Binding-site contacts:
Ligand atom O contacts residue GLY299 of chain 1.A at 3.3 Å (h-bond).
Ligand atom OXT contacts residue LEU296 of chain 1.A at 3.7 Å.
Ligand atom CA contacts residue GLY283 of chain 1.A at 4.2 Å.
Ligand atom N contacts residue ALA287 of chain 1.A at 4.0 Å.
Ligand atom C contacts residue ALA284 of chain 1.A at 3.8 Å (hydrophobic).
Ligand atom C contacts residue LEU296 of chain 1.A at 4.1 Å (hydrophobic).
Ligand atom CB contacts residue GLY283 of chain 1.A at 3.3 Å.
Ligand atom CD contacts residue LYS298 of chain 1.A at 4.2 Å.
Ligand atom OXT contacts residue ALA287 of chain 1.A at 4.2 Å.
Ligand atom CD contacts residue ASP281 of chain 1.A at 3.5 Å.
Ligand atom OXT contacts residue SER294 of chain 1.A at 3.8 Å.
Ligand atom OE2 contacts residue LYS298 of chain 1.A at 3.6 Å.
Ligand atom O contacts residue ALA284 of chain 1.A at 3.4 Å.
Ligand atom CG contacts residue LYS298 of chain 1.A at 4.1 Å.
Ligand atom CG contacts residue GLY299 of chain 1.A at 3.8 Å.
Ligand atom O contacts residue LEU296 of chain 1.A at 3.3 Å (h-bond).
Ligand atom CG contacts residue ASP281 of chain 1.A at 3.4 Å.
Ligand atom CB contacts residue ALA284 of chain 1.A at 3.2 Å (hydrophobic).
Ligand atom CG contacts residue ALA284 of chain 1.A at 4.2 Å (hydrophobic).
Ligand atom N contacts residue ALA284 of chain 1.A at 4.3 Å.
Ligand atom OXT contacts residue ALA284 of chain 1.A at 4.2 Å.
Ligand atom OE1 contacts residue GLY283 of chain 1.A at 3.9 Å.
Ligand atom CA contacts residue ALA284 of chain 1.A at 4.1 Å (hydrophobic).
Ligand atom N contacts residue GLY283 of chain 1.A at 3.5 Å (h-bond).
Ligand atom O contacts residue LEU295 of chain 1.A at 4.2 Å.
Ligand atom O contacts residue LYS298 of chain 1.A at 4.2 Å.
Ligand atom OE1 contacts residue ASP281 of chain 1.A at 4.0 Å.
Ligand atom OE2 contacts residue ASP281 of chain 1.A at 3.8 Å.
Ligand atom CB contacts residue GLY299 of chain 1.A at 4.4 Å.
Ligand atom C contacts residue GLY299 of chain 1.A at 4.5 Å.
Ligand atom CG contacts residue GLY283 of chain 1.A at 4.4 Å.
Ligand atom CB contacts residue ASP281 of chain 1.A at 4.3 Å.

This small molecule binds to this protein.
Small molecule (SMILES): N[C@@H](CCC(=O)O)C(=O)O

Sequence of chain 1.A:
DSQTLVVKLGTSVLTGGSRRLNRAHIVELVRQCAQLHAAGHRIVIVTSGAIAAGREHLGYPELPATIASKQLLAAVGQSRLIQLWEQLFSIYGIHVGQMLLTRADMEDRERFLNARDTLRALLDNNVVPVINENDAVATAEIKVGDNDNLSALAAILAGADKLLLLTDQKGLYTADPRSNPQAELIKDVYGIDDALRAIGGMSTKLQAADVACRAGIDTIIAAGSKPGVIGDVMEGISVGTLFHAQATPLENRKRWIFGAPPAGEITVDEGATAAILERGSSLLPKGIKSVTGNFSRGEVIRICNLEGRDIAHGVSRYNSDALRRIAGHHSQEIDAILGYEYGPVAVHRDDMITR